This protein binds this small molecule.
Small molecule (SMILES): CC(=O)N[C@H]1[C@H](O[C@H]2[C@H](O)[C@@H](NC(C)=O)CO[C@@H]2CO)O[C@H](CO)[C@@H](O)[C@@H]1O

Sequence of chain 1.D:
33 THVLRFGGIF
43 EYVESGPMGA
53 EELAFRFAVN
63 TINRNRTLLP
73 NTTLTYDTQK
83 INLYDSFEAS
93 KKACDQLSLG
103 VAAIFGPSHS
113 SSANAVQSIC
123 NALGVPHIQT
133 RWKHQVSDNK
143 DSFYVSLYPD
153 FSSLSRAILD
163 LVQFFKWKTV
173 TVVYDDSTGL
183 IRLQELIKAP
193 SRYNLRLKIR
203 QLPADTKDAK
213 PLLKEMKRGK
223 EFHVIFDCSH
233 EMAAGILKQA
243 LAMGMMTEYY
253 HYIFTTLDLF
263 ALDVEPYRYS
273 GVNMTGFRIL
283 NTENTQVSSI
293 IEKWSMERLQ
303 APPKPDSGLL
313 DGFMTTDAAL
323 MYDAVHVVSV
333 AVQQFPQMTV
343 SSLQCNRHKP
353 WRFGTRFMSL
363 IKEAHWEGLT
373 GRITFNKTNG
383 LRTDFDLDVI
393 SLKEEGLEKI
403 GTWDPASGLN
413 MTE

Binding-site contacts:
Ligand atom O5 contacts residue ASN67 of chain 1.D at 2.2 Å (h-bond).
Ligand atom C1 contacts residue ASN67 of chain 1.D at 1.4 Å.
Ligand atom O6 contacts residue THR69 of chain 1.D at 3.5 Å.
Ligand atom C4 contacts residue ASN67 of chain 1.D at 4.2 Å.
Ligand atom C2 contacts residue ASN67 of chain 1.D at 2.5 Å.
Ligand atom C7 contacts residue ASN67 of chain 1.D at 3.3 Å.
Ligand atom C5 contacts residue THR69 of chain 1.D at 3.9 Å.
Ligand atom C8 contacts residue THR69 of chain 1.D at 4.2 Å.
Ligand atom O6 contacts residue GLN288 of chain 1.D at 2.5 Å (h-bond).
Ligand atom C6 contacts residue THR69 of chain 1.D at 4.0 Å.
Ligand atom C3 contacts residue ASN67 of chain 1.D at 3.8 Å.
Ligand atom C6 contacts residue GLN288 of chain 1.D at 3.7 Å.
Ligand atom O5 contacts residue THR69 of chain 1.D at 4.1 Å.
Ligand atom O7 contacts residue ASN67 of chain 1.D at 3.1 Å (h-bond).
Ligand atom N2 contacts residue ASN67 of chain 1.D at 3.0 Å (h-bond).
Ligand atom C5 contacts residue ASN67 of chain 1.D at 3.6 Å.
Ligand atom O3 contacts residue GLN288 of chain 1.D at 3.7 Å.